Sequence of chain 2.A:
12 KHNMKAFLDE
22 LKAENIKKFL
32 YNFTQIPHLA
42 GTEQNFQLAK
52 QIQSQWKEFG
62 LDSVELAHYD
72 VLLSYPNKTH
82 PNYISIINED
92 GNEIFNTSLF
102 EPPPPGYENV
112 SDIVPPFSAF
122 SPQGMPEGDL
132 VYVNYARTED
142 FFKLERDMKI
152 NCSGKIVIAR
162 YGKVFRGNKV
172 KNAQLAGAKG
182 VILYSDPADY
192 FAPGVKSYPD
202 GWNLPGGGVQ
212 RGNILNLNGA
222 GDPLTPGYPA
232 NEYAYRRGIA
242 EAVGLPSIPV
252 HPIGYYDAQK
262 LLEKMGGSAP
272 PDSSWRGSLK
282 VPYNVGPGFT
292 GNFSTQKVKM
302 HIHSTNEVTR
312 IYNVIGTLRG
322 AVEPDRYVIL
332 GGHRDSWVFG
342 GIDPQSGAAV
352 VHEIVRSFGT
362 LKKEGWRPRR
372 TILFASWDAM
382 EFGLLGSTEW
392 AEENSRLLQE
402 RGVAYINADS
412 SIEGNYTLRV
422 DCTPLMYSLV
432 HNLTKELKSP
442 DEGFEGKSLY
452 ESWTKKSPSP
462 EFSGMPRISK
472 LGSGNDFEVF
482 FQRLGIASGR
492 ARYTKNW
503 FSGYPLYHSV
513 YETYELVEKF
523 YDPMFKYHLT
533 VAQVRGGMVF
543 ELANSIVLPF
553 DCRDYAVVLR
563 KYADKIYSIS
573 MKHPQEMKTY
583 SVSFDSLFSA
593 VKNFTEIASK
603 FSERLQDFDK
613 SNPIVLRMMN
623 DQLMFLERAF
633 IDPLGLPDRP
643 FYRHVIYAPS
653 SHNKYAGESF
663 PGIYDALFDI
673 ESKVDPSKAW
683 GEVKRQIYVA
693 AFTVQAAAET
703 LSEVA

Binding-site contacts:
Ligand atom C3 contacts residue ARG311 of chain 2.A at 3.7 Å.
Ligand atom O7 contacts residue GLN697 of chain 1.A at 3.3 Å.
Ligand atom C2 contacts residue SER591 of chain 1.A at 3.7 Å.
Ligand atom O4 contacts residue GLU233 of chain 2.A at 3.0 Å (salt-bridge).
Ligand atom O6 contacts residue GLU233 of chain 2.A at 3.6 Å.
Ligand atom C4 contacts residue GLU233 of chain 2.A at 3.8 Å.
Ligand atom O3 contacts residue GLU233 of chain 2.A at 3.0 Å (salt-bridge).
Ligand atom C6 contacts residue HIS69 of chain 2.A at 3.7 Å.
Ligand atom C3 contacts residue ARG311 of chain 2.A at 3.7 Å.
Ligand atom C6 contacts residue LEU67 of chain 2.A at 3.1 Å (hydrophobic).
Ligand atom C7 contacts residue ASN595 of chain 1.A at 3.8 Å.
Ligand atom O4 contacts residue ARG311 of chain 2.A at 3.8 Å.
Ligand atom C5 contacts residue GLU233 of chain 2.A at 3.5 Å.
Ligand atom C7 contacts residue GLN697 of chain 1.A at 3.4 Å.
Ligand atom C8 contacts residue ALA592 of chain 1.A at 3.8 Å (hydrophobic).
Ligand atom C5 contacts residue ASN595 of chain 1.A at 3.6 Å.
Ligand atom C1 contacts residue GLN697 of chain 1.A at 3.9 Å.
Ligand atom O6 contacts residue LEU67 of chain 2.A at 3.7 Å.
Ligand atom C8 contacts residue TYR234 of chain 2.A at 3.7 Å (hydrophobic).
Ligand atom O2 contacts residue GLU233 of chain 2.A at 2.4 Å (salt-bridge).
Ligand atom C8 contacts residue SER588 of chain 1.A at 3.5 Å.
Ligand atom C2 contacts residue ARG311 of chain 2.A at 3.8 Å.
Ligand atom O6 contacts residue HIS69 of chain 2.A at 2.9 Å (h-bond).
Ligand atom C2 contacts residue ASN595 of chain 1.A at 2.4 Å.
Ligand atom O5 contacts residue ASN595 of chain 1.A at 2.2 Å (h-bond).
Ligand atom C2 contacts residue GLN697 of chain 1.A at 3.7 Å.
Ligand atom C3 contacts residue GLU233 of chain 2.A at 3.6 Å.
Ligand atom N2 contacts residue SER591 of chain 1.A at 2.9 Å (h-bond).
Ligand atom C2 contacts residue GLU233 of chain 2.A at 3.1 Å.
Ligand atom N2 contacts residue ASN595 of chain 1.A at 2.9 Å (h-bond).
Ligand atom N2 contacts residue GLN697 of chain 1.A at 3.5 Å (h-bond).
Ligand atom O5 contacts residue HIS69 of chain 2.A at 3.5 Å.
Ligand atom O2 contacts residue ARG311 of chain 2.A at 3.4 Å (salt-bridge).
Ligand atom O3 contacts residue ARG311 of chain 2.A at 3.0 Å (salt-bridge).
Ligand atom C1 contacts residue SER591 of chain 1.A at 3.7 Å.
Ligand atom C3 contacts residue GLU233 of chain 2.A at 3.7 Å.
Ligand atom O2 contacts residue HIS69 of chain 2.A at 2.9 Å (h-bond).
Ligand atom C3 contacts residue ASN595 of chain 1.A at 3.7 Å.
Ligand atom C4 contacts residue ARG311 of chain 2.A at 3.5 Å.
Ligand atom C1 contacts residue ASN595 of chain 1.A at 1.4 Å.

This small molecule binds to this protein.
Small molecule (SMILES): CC(=O)N[C@H]1[C@H](O[C@H]2[C@H](O)[C@@H](NC(C)=O)CO[C@@H]2CO)O[C@H](CO)[C@@H](O[C@@H]2O[C@H](CO[C@H]3O[C@H](CO)[C@@H](O)[C@H](O)[C@@H]3O)[C@@H](O)[C@H](O[C@H]3O[C@H](CO)[C@@H](O)[C@H](O)[C@@H]3O)[C@@H]2O)[C@@H]1O

Sequence of chain 1.A:
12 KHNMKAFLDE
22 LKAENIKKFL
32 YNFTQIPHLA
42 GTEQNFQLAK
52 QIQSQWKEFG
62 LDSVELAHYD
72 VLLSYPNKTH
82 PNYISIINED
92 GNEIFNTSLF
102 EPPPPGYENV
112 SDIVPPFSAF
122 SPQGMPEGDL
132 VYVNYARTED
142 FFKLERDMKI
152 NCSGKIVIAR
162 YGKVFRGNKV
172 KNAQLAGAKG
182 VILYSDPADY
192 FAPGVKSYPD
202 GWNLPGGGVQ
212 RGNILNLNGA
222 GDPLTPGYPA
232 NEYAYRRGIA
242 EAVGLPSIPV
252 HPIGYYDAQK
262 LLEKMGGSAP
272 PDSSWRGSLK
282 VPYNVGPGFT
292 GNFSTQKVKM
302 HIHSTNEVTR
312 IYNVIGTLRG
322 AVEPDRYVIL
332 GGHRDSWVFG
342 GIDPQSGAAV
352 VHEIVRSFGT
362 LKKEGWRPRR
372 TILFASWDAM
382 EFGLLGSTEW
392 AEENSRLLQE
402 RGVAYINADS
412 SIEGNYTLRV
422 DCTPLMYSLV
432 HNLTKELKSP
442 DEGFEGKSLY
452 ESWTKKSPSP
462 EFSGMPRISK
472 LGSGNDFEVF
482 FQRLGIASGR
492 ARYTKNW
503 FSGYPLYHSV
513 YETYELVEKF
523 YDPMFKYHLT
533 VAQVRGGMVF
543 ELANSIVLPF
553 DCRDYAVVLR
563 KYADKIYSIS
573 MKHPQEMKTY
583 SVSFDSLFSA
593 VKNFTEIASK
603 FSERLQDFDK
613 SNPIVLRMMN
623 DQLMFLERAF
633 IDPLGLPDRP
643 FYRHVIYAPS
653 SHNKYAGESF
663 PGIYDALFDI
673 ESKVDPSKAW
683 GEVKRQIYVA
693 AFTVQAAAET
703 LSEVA